This small molecule binds to this protein.
Small molecule (SMILES): CC(=O)N[C@@H]1[C@@H](O)[C@H](O)[C@@H](CO)O[C@H]1O

Binding-site contacts:
Ligand atom C2 contacts residue TYR2 of chain 1.G at 3.9 Å (hydrophobic).
Ligand atom C1 contacts residue ASN35 of chain 1.G at 1.4 Å.
Ligand atom C6 contacts residue TYR2 of chain 1.G at 3.8 Å (hydrophobic).
Ligand atom O5 contacts residue THR3 of chain 1.G at 4.4 Å.
Ligand atom C8 contacts residue ASN35 of chain 1.G at 4.4 Å.
Ligand atom O6 contacts residue THR3 of chain 1.G at 3.2 Å (h-bond).
Ligand atom C7 contacts residue ASN35 of chain 1.G at 3.2 Å.
Ligand atom O7 contacts residue TYR2 of chain 1.G at 3.2 Å.
Ligand atom C1 contacts residue TYR2 of chain 1.G at 4.2 Å (hydrophobic).
Ligand atom C4 contacts residue ASN35 of chain 1.G at 4.2 Å.
Ligand atom O6 contacts residue TYR2 of chain 1.G at 4.1 Å.
Ligand atom O7 contacts residue ASN35 of chain 1.G at 2.9 Å (h-bond).
Ligand atom C5 contacts residue ASN35 of chain 1.G at 3.6 Å.
Ligand atom O3 contacts residue TYR2 of chain 1.G at 4.3 Å.
Ligand atom C6 contacts residue THR3 of chain 1.G at 4.2 Å.
Ligand atom C2 contacts residue ASN35 of chain 1.G at 2.5 Å.
Ligand atom C5 contacts residue TYR2 of chain 1.G at 3.9 Å (hydrophobic).
Ligand atom N2 contacts residue ASN35 of chain 1.G at 3.0 Å (h-bond).
Ligand atom O5 contacts residue ASN35 of chain 1.G at 2.3 Å (h-bond).
Ligand atom O6 contacts residue ASN4 of chain 1.G at 3.8 Å.
Ligand atom C7 contacts residue TYR2 of chain 1.G at 4.2 Å (hydrophobic).
Ligand atom O5 contacts residue TYR2 of chain 1.G at 3.4 Å.
Ligand atom C3 contacts residue TYR2 of chain 1.G at 4.5 Å (hydrophobic).
Ligand atom C3 contacts residue ASN35 of chain 1.G at 3.8 Å.
Ligand atom C4 contacts residue TYR2 of chain 1.G at 3.9 Å (hydrophobic).

Sequence of chain 1.G:
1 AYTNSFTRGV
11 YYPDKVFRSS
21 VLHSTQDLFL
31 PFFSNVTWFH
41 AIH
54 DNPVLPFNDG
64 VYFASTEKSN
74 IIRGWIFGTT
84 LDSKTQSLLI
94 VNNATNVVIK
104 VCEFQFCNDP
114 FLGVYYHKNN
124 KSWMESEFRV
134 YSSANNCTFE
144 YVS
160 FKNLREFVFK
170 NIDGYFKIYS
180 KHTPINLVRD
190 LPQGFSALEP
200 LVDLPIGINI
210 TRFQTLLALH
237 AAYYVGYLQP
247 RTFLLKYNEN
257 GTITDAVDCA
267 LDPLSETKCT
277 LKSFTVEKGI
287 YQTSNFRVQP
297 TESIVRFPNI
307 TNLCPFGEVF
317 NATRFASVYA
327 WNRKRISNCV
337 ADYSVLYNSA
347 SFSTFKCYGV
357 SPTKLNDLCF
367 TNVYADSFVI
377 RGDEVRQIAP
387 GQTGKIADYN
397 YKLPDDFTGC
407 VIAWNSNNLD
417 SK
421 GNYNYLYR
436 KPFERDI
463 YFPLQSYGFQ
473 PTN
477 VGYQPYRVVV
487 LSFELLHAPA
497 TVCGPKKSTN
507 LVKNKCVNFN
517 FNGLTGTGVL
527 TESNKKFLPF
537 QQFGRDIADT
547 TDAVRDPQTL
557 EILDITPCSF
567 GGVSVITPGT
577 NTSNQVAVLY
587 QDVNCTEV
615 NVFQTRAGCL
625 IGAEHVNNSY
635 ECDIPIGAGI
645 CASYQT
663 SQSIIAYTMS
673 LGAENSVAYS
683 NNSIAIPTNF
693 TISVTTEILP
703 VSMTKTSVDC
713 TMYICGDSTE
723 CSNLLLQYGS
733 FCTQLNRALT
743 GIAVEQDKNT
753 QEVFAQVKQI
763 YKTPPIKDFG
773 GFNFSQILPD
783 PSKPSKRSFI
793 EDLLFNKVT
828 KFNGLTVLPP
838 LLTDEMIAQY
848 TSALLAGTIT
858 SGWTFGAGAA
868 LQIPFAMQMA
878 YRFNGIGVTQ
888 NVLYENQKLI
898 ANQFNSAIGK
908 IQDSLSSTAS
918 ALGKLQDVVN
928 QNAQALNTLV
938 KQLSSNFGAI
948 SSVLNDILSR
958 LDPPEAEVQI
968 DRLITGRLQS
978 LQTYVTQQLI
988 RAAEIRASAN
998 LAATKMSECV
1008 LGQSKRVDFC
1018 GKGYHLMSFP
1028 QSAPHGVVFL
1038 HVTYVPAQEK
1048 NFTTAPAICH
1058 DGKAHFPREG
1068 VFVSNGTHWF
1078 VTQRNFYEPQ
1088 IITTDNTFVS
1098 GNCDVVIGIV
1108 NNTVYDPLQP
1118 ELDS